This small molecule binds to this protein.
Small molecule (SMILES): N[C@@H](CCC(=O)O)C(=O)O

Sequence of chain 1.O:
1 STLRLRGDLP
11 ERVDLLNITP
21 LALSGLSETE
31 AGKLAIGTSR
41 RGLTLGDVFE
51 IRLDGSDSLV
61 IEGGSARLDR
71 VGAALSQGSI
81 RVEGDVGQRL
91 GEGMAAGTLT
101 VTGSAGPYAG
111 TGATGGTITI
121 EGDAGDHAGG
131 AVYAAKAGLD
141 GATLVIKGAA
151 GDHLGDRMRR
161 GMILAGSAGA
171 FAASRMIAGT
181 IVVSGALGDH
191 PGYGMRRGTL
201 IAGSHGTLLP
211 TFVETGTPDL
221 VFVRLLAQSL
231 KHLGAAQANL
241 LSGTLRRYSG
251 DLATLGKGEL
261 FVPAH

Binding-site contacts:
Ligand atom CG contacts residue DGL1 of chain 1.UB at 3.3 Å.
Ligand atom CB contacts residue DGL1 of chain 1.UB at 4.2 Å.
Ligand atom CG contacts residue DGL1 of chain 1.PB at 3.2 Å.
Ligand atom N contacts residue DGL1 of chain 1.PB at 1.3 Å.
Ligand atom O contacts residue GLU1 of chain 1.RB at 2.3 Å (salt-bridge).
Ligand atom CD contacts residue DGL1 of chain 1.UB at 4.3 Å.
Ligand atom CB contacts residue DGL1 of chain 1.PB at 3.1 Å.
Ligand atom O contacts residue DGL1 of chain 1.PB at 4.4 Å.
Ligand atom C contacts residue GLU1 of chain 1.RB at 1.3 Å.
Ligand atom OE1 contacts residue DGL1 of chain 1.PB at 4.3 Å.
Ligand atom CB contacts residue GLU1 of chain 1.RB at 2.7 Å.
Ligand atom N contacts residue GLU1 of chain 1.RB at 3.2 Å (salt-bridge).
Ligand atom C contacts residue DGL1 of chain 1.PB at 3.7 Å.
Ligand atom CA contacts residue DGL1 of chain 1.PB at 2.5 Å.
Ligand atom CA contacts residue GLU1 of chain 1.RB at 2.4 Å.
Ligand atom CB contacts residue ARG197 of chain 1.O at 4.3 Å.
Ligand atom CG contacts residue GLU1 of chain 1.RB at 4.2 Å.
Ligand atom CD contacts residue DGL1 of chain 1.PB at 4.2 Å.